This protein binds this small molecule.
Small molecule (SMILES): CC(=O)N[C@H]1[C@H](O[C@H]2[C@H](O[C@@H]3O[C@@H](C)[C@@H](O)[C@@H](O)[C@@H]3O)[C@@H](NC(C)=O)CO[C@@H]2CO)O[C@H](CO)[C@@H](O)[C@@H]1O

Sequence of chain 1.B:
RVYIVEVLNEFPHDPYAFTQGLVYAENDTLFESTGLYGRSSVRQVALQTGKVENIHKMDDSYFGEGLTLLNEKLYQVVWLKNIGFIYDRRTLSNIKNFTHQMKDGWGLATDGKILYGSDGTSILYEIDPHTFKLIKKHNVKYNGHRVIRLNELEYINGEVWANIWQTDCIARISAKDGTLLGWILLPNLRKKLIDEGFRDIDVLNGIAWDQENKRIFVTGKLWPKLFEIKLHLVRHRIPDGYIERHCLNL

Binding-site contacts:
Ligand atom C8 contacts residue TYR66 of chain 1.B at 3.4 Å (hydrophobic).
Ligand atom O7 contacts residue ASN101 of chain 1.B at 3.7 Å.
Ligand atom C8 contacts residue SER65 of chain 1.B at 3.5 Å.
Ligand atom C7 contacts residue ASP63 of chain 1.B at 3.9 Å.
Ligand atom N2 contacts residue ASN101 of chain 1.B at 3.1 Å (h-bond).
Ligand atom C8 contacts residue ASN101 of chain 1.B at 4.1 Å.
Ligand atom O7 contacts residue ASP63 of chain 1.B at 3.4 Å.
Ligand atom O5 contacts residue ASN101 of chain 1.B at 2.2 Å (h-bond).
Ligand atom O6 contacts residue ILE87 of chain 1.B at 4.3 Å.
Ligand atom N2 contacts residue TYR66 of chain 1.B at 4.3 Å.
Ligand atom C7 contacts residue ASN101 of chain 1.B at 3.6 Å.
Ligand atom O7 contacts residue TYR66 of chain 1.B at 3.8 Å.
Ligand atom C8 contacts residue ILE99 of chain 1.B at 3.5 Å (hydrophobic).
Ligand atom C8 contacts residue ASN98 of chain 1.B at 3.1 Å.
Ligand atom C3 contacts residue ASN101 of chain 1.B at 3.9 Å.
Ligand atom O5 contacts residue ASN98 of chain 1.B at 4.2 Å.
Ligand atom O5 contacts residue ILE87 of chain 1.B at 3.6 Å.
Ligand atom O3 contacts residue ASN98 of chain 1.B at 4.3 Å.
Ligand atom N2 contacts residue ASN98 of chain 1.B at 2.6 Å (h-bond).
Ligand atom C1 contacts residue ASN98 of chain 1.B at 3.4 Å.
Ligand atom C3 contacts residue ASN98 of chain 1.B at 3.6 Å.
Ligand atom C4 contacts residue ASN101 of chain 1.B at 4.2 Å.
Ligand atom C5 contacts residue ILE87 of chain 1.B at 4.3 Å (hydrophobic).
Ligand atom C2 contacts residue ASN101 of chain 1.B at 2.6 Å.
Ligand atom O5 contacts residue PHE89 of chain 1.B at 4.0 Å.
Ligand atom C8 contacts residue LYS100 of chain 1.B at 3.5 Å.
Ligand atom O5 contacts residue TYR66 of chain 1.B at 4.3 Å.
Ligand atom C6 contacts residue ILE87 of chain 1.B at 4.0 Å (hydrophobic).
Ligand atom C1 contacts residue ASN98 of chain 1.B at 3.9 Å.
Ligand atom C7 contacts residue TYR66 of chain 1.B at 3.9 Å (hydrophobic).
Ligand atom C7 contacts residue ASN98 of chain 1.B at 3.5 Å.
Ligand atom O6 contacts residue TYR66 of chain 1.B at 4.2 Å.
Ligand atom C1 contacts residue PHE89 of chain 1.B at 3.7 Å (hydrophobic).
Ligand atom C5 contacts residue PHE89 of chain 1.B at 4.0 Å (hydrophobic).
Ligand atom C2 contacts residue ASN98 of chain 1.B at 3.3 Å.
Ligand atom C8 contacts residue ASP63 of chain 1.B at 3.4 Å.
Ligand atom C5 contacts residue ASN101 of chain 1.B at 3.6 Å.
Ligand atom C6 contacts residue TYR66 of chain 1.B at 2.9 Å (hydrophobic).
Ligand atom C5 contacts residue TYR66 of chain 1.B at 3.5 Å (hydrophobic).
Ligand atom C1 contacts residue ASN101 of chain 1.B at 1.7 Å.